The small molecule below binds the protein below.
Small molecule (SMILES): CC(=O)N[C@H]1[C@H](O[C@H]2[C@H](O)[C@@H](NC(C)=O)CO[C@@H]2CO)O[C@H](CO)[C@@H](O[C@@H]2O[C@H](CO[C@H]3[C@@H](O)[C@H](O)[C@@H](CO)O[C@@H]3O)[C@@H](O)[C@H](O[C@H]3O[C@H](CO)[C@@H](O)[C@H](O)[C@@H]3O)[C@@H]2O)[C@@H]1O

Binding-site contacts:
Ligand atom C7 contacts residue LYS204 of chain 1.A at 3.7 Å.
Ligand atom O7 contacts residue TYR446 of chain 1.A at 3.8 Å.
Ligand atom O6 contacts residue SER443 of chain 1.A at 3.8 Å.
Ligand atom O7 contacts residue PHE445 of chain 1.A at 2.8 Å (h-bond).
Ligand atom C6 contacts residue ASP440 of chain 1.A at 3.3 Å.
Ligand atom C7 contacts residue ASN271 of chain 1.A at 3.7 Å.
Ligand atom O6 contacts residue ASP440 of chain 1.A at 2.5 Å (salt-bridge).
Ligand atom O6 contacts residue HIS442 of chain 1.A at 3.5 Å (h-bond).
Ligand atom C8 contacts residue SER232 of chain 1.A at 3.6 Å.
Ligand atom C7 contacts residue ASP230 of chain 1.A at 3.7 Å.
Ligand atom C6 contacts residue HIS442 of chain 1.A at 3.3 Å.
Ligand atom O5 contacts residue HIS442 of chain 1.A at 3.8 Å.
Ligand atom C2 contacts residue ASN271 of chain 1.A at 2.4 Å.
Ligand atom C3 contacts residue ASP230 of chain 1.A at 3.7 Å.
Ligand atom C6 contacts residue HIS442 of chain 1.A at 3.5 Å.
Ligand atom C6 contacts residue SER443 of chain 1.A at 3.5 Å.
Ligand atom C8 contacts residue SER208 of chain 1.A at 3.3 Å.
Ligand atom C1 contacts residue ASP230 of chain 1.A at 3.6 Å.
Ligand atom C8 contacts residue ASP230 of chain 1.A at 3.7 Å.
Ligand atom C6 contacts residue SER443 of chain 1.A at 3.6 Å.
Ligand atom C7 contacts residue PHE445 of chain 1.A at 3.8 Å (hydrophobic).
Ligand atom C1 contacts residue ASN271 of chain 1.A at 1.4 Å.
Ligand atom C5 contacts residue ASN271 of chain 1.A at 3.6 Å.
Ligand atom N2 contacts residue ASP230 of chain 1.A at 2.8 Å (salt-bridge).
Ligand atom C2 contacts residue ASP230 of chain 1.A at 3.5 Å.
Ligand atom N2 contacts residue ASN271 of chain 1.A at 2.9 Å (h-bond).
Ligand atom C8 contacts residue PHE445 of chain 1.A at 3.7 Å (hydrophobic).
Ligand atom O7 contacts residue LEU228 of chain 1.A at 3.5 Å.
Ligand atom O4 contacts residue PHE206 of chain 1.A at 3.7 Å.
Ligand atom C8 contacts residue TYR269 of chain 1.A at 3.4 Å (hydrophobic).
Ligand atom C3 contacts residue ASN271 of chain 1.A at 3.8 Å.
Ligand atom C2 contacts residue HIS442 of chain 1.A at 3.3 Å.
Ligand atom O7 contacts residue ASN444 of chain 1.A at 3.3 Å (h-bond).
Ligand atom C6 contacts residue LEU228 of chain 1.A at 3.7 Å (hydrophobic).
Ligand atom O5 contacts residue ASN271 of chain 1.A at 2.3 Å (h-bond).
Ligand atom O7 contacts residue LYS204 of chain 1.A at 2.9 Å (salt-bridge).
Ligand atom C1 contacts residue HIS442 of chain 1.A at 3.7 Å.
Ligand atom O6 contacts residue HIS442 of chain 1.A at 3.8 Å.
Ligand atom O4 contacts residue HIS442 of chain 1.A at 3.9 Å.
Ligand atom C7 contacts residue LEU228 of chain 1.A at 3.5 Å (hydrophobic).

Sequence of chain 1.A:
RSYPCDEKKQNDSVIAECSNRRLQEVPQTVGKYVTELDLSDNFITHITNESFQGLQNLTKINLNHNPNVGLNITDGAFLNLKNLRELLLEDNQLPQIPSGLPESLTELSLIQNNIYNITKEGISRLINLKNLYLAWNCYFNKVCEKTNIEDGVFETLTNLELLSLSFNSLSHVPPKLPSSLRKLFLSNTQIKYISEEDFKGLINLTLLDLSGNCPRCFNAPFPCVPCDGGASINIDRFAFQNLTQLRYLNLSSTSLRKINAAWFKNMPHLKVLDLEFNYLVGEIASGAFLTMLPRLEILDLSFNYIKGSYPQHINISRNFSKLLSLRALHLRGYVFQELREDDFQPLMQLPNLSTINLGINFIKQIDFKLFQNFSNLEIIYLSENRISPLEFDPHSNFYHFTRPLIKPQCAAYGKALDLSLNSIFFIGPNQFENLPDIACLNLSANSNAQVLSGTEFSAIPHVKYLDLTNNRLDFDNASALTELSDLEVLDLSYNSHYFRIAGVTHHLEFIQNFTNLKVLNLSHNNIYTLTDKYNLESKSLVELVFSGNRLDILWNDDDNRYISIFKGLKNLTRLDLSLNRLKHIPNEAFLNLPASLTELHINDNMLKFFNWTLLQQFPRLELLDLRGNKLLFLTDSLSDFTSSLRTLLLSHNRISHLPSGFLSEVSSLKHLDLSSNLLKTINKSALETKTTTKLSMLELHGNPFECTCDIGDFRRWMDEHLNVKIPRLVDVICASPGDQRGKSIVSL